A small-molecule ligand and the protein it binds are described below.
Small molecule (SMILES): CC(C)=CCC/C(C)=C(/F)CO[P](=O)(O)OP(=O)(O)O

Sequence of chain 2.A:
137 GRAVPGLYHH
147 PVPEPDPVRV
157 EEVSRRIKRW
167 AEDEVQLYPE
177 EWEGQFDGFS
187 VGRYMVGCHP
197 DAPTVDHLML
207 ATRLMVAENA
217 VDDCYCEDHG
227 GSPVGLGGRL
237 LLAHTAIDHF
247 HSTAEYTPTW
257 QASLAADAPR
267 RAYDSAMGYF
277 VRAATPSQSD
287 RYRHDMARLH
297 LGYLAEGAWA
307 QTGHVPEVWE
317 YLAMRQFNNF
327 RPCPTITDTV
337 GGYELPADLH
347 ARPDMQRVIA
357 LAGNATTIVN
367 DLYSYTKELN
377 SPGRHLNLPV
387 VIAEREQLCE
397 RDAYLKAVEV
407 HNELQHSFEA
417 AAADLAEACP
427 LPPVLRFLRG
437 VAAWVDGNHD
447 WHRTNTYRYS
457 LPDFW

Binding-site contacts:
Ligand atom C5 contacts residue ASP218 of chain 2.A at 3.7 Å.
Ligand atom C4 contacts residue ASN325 of chain 2.A at 3.4 Å.
Ligand atom O1B contacts residue SER370 of chain 2.A at 3.1 Å.
Ligand atom C2 contacts residue ARG321 of chain 2.A at 3.8 Å.
Ligand atom C5 contacts residue TYR299 of chain 2.A at 3.8 Å (hydrophobic).
Ligand atom PA contacts residue MG1 of chain 2.B at 3.3 Å.
Ligand atom O1B contacts residue GLU374 of chain 2.A at 3.1 Å (salt-bridge).
Ligand atom O1 contacts residue MG1 of chain 2.B at 3.7 Å.
Ligand atom O3A contacts residue MG1 of chain 2.B at 3.8 Å.
Ligand atom O1B contacts residue MG1 of chain 2.B at 2.2 Å.
Ligand atom O2A contacts residue MG1 of chain 2.B at 2.1 Å.
Ligand atom O1B contacts residue ASN366 of chain 2.A at 3.1 Å (h-bond).
Ligand atom C2 contacts residue PHE326 of chain 2.A at 3.8 Å (hydrophobic).
Ligand atom O1A contacts residue MG1 of chain 2.C at 2.2 Å.
Ligand atom O2B contacts residue ASN366 of chain 2.A at 3.3 Å (h-bond).
Ligand atom C10 contacts residue ASN325 of chain 2.A at 3.8 Å.
Ligand atom O2B contacts residue ARG454 of chain 2.A at 2.9 Å (salt-bridge).
Ligand atom PA contacts residue ASN366 of chain 2.A at 3.6 Å.
Ligand atom O3B contacts residue LYS373 of chain 2.A at 2.5 Å (salt-bridge).
Ligand atom C9 contacts residue GLU214 of chain 2.A at 3.7 Å.
Ligand atom F2 contacts residue ARG321 of chain 2.A at 3.3 Å.
Ligand atom O2A contacts residue ASN366 of chain 2.A at 3.1 Å (h-bond).
Ligand atom F2 contacts residue PHE326 of chain 2.A at 3.4 Å.
Ligand atom O1 contacts residue ASN366 of chain 2.A at 3.0 Å (h-bond).
Ligand atom C4 contacts residue ASN324 of chain 2.A at 3.7 Å.
Ligand atom C9 contacts residue MET211 of chain 2.A at 3.7 Å (hydrophobic).
Ligand atom O3B contacts residue ARG454 of chain 2.A at 3.4 Å (salt-bridge).
Ligand atom PB contacts residue ASN366 of chain 2.A at 3.6 Å.
Ligand atom C10 contacts residue GLU214 of chain 2.A at 3.5 Å.
Ligand atom PA contacts residue MG1 of chain 2.C at 3.7 Å.
Ligand atom O2B contacts residue TYR455 of chain 2.A at 2.5 Å (h-bond).
Ligand atom PB contacts residue ARG454 of chain 2.A at 3.7 Å.
Ligand atom PB contacts residue MG1 of chain 2.B at 3.4 Å.
Ligand atom O2A contacts residue ARG321 of chain 2.A at 3.6 Å.
Ligand atom O1A contacts residue ASP218 of chain 2.A at 3.4 Å (salt-bridge).
Ligand atom C9 contacts residue PHE326 of chain 2.A at 3.8 Å (hydrophobic).
Ligand atom O2A contacts residue GLU374 of chain 2.A at 2.9 Å (salt-bridge).
Ligand atom C9 contacts residue CYS329 of chain 2.A at 3.8 Å (hydrophobic).
Ligand atom C7 contacts residue TYR299 of chain 2.A at 3.6 Å (hydrophobic).
Ligand atom O1 contacts residue ARG321 of chain 2.A at 3.2 Å (salt-bridge).